This small molecule binds to this protein.
Small molecule (SMILES): CC(=O)N[C@H]1[C@H](O[C@H]2[C@H](O)[C@@H](NC(C)=O)CO[C@@H]2CO)O[C@H](CO)[C@@H](O)[C@@H]1O

Sequence of chain 1.C:
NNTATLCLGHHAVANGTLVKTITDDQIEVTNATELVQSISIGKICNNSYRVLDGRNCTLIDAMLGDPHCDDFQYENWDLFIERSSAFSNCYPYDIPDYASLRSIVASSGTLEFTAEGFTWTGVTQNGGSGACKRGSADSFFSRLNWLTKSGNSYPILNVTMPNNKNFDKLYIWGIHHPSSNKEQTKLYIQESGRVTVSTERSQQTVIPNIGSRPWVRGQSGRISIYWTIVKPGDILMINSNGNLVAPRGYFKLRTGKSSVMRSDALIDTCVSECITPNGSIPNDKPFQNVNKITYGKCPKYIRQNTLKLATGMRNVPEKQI

Binding-site contacts:
Ligand atom C7 contacts residue ASN32 of chain 1.C at 3.5 Å.
Ligand atom O6 contacts residue ALA33 of chain 1.C at 3.4 Å (h-bond).
Ligand atom C5 contacts residue ASN32 of chain 1.C at 3.6 Å.
Ligand atom C4 contacts residue ASN32 of chain 1.C at 4.3 Å.
Ligand atom C6 contacts residue THR34 of chain 1.C at 3.3 Å.
Ligand atom C5 contacts residue ALA33 of chain 1.C at 4.2 Å (hydrophobic).
Ligand atom C1 contacts residue THR312 of chain 1.C at 4.0 Å.
Ligand atom C8 contacts residue ASN32 of chain 1.C at 4.5 Å.
Ligand atom O7 contacts residue ASN32 of chain 1.C at 3.6 Å.
Ligand atom C3 contacts residue ASN32 of chain 1.C at 3.9 Å.
Ligand atom O5 contacts residue ASN32 of chain 1.C at 2.4 Å (h-bond).
Ligand atom O5 contacts residue THR312 of chain 1.C at 3.6 Å.
Ligand atom C6 contacts residue ALA33 of chain 1.C at 3.8 Å (hydrophobic).
Ligand atom N2 contacts residue ASN32 of chain 1.C at 3.0 Å (h-bond).
Ligand atom C2 contacts residue ASN32 of chain 1.C at 2.6 Å.
Ligand atom O5 contacts residue ALA33 of chain 1.C at 4.1 Å.
Ligand atom C1 contacts residue ASN32 of chain 1.C at 1.4 Å.
Ligand atom O6 contacts residue THR34 of chain 1.C at 3.3 Å (h-bond).